The protein below binds the small molecule below.
Small molecule (SMILES): NCC(=O)O

Sequence of chain 2.C:
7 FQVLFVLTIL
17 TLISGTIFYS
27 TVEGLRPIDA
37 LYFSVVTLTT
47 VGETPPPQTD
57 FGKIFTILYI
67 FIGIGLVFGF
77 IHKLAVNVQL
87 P

Binding-site contacts:
Ligand atom CA contacts residue ARG32 of chain 2.C at 3.9 Å.
Ligand atom OXT contacts residue ARG32 of chain 2.C at 3.9 Å.
Ligand atom C contacts residue ARG32 of chain 2.C at 3.5 Å.
Ligand atom N contacts residue THR55 of chain 1.D at 4.3 Å.
Ligand atom OXT contacts residue ASP56 of chain 1.D at 4.3 Å.
Ligand atom CA contacts residue ASP56 of chain 1.D at 3.1 Å.
Ligand atom N contacts residue ASP56 of chain 1.D at 3.1 Å (salt-bridge).
Ligand atom C contacts residue ASP56 of chain 1.D at 3.3 Å.
Ligand atom O contacts residue ARG32 of chain 2.C at 3.6 Å.
Ligand atom O contacts residue ASP56 of chain 1.D at 3.1 Å (salt-bridge).

Sequence of chain 1.D:
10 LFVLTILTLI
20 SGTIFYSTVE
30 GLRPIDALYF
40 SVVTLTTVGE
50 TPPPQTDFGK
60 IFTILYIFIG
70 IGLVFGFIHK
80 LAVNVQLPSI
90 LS